Binding-site contacts:
Ligand atom C1 contacts residue ASN218 of chain 1.B at 1.4 Å.
Ligand atom O7 contacts residue PHE216 of chain 1.B at 3.5 Å (h-bond).
Ligand atom O5 contacts residue ASN218 of chain 1.B at 2.4 Å (h-bond).
Ligand atom O7 contacts residue PHE217 of chain 1.B at 4.1 Å.
Ligand atom O7 contacts residue ASN218 of chain 1.B at 4.5 Å.
Ligand atom C2 contacts residue ASN218 of chain 1.B at 2.5 Å.
Ligand atom C5 contacts residue ASN218 of chain 1.B at 3.7 Å.
Ligand atom C4 contacts residue ASN218 of chain 1.B at 4.2 Å.
Ligand atom C7 contacts residue ASN218 of chain 1.B at 3.6 Å.
Ligand atom N2 contacts residue ASN218 of chain 1.B at 2.9 Å (h-bond).
Ligand atom N2 contacts residue PHE216 of chain 1.B at 3.5 Å (h-bond).
Ligand atom C8 contacts residue ASN218 of chain 1.B at 3.9 Å.
Ligand atom C3 contacts residue ASN218 of chain 1.B at 3.8 Å.
Ligand atom C7 contacts residue PHE216 of chain 1.B at 3.9 Å (hydrophobic).

The protein below binds the small molecule below.
Small molecule (SMILES): CC(=O)N[C@@H]1[C@@H](O)[C@H](O)[C@@H](CO)O[C@H]1O

Sequence of chain 1.B:
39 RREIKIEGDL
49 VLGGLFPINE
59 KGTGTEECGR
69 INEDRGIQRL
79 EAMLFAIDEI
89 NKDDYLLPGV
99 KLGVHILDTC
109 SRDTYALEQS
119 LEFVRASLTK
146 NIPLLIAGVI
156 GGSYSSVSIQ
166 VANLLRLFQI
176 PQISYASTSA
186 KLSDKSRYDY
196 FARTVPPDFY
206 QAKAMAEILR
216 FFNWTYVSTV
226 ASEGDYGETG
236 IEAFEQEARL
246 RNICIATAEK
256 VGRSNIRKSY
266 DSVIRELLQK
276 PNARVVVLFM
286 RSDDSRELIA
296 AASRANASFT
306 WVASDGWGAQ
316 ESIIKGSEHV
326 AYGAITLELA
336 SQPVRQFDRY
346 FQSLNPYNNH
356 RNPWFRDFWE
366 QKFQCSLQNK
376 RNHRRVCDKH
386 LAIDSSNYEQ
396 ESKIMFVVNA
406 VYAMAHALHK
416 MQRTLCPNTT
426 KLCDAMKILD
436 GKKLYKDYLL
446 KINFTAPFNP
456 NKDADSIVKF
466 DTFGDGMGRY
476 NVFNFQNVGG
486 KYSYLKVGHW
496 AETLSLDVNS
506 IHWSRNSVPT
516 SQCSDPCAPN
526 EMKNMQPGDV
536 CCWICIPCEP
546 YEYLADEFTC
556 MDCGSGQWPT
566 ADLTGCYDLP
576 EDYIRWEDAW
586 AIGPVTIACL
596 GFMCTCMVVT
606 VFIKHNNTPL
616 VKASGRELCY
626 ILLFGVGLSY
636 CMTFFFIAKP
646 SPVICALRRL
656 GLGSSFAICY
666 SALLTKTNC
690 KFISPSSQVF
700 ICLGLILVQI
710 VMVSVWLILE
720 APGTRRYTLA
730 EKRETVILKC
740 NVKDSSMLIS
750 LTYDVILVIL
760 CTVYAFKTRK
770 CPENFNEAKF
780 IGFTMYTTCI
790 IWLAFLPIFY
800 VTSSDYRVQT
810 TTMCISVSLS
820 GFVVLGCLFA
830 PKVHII